Sequence of chain 1.A:
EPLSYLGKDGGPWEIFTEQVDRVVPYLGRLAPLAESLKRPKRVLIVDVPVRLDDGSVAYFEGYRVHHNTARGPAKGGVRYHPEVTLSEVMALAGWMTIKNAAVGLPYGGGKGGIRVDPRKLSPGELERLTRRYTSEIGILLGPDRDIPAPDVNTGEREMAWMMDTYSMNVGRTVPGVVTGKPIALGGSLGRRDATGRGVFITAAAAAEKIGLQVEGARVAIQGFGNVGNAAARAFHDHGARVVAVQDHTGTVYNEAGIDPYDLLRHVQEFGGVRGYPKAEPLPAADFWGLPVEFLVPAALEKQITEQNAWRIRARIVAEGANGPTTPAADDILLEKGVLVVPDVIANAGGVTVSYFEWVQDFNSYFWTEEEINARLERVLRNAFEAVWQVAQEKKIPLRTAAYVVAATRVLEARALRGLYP

The small molecule below binds the protein below.
Small molecule (SMILES): N[C@@H](CCC(=O)O)C(=O)O

Sequence of chain 1.B:
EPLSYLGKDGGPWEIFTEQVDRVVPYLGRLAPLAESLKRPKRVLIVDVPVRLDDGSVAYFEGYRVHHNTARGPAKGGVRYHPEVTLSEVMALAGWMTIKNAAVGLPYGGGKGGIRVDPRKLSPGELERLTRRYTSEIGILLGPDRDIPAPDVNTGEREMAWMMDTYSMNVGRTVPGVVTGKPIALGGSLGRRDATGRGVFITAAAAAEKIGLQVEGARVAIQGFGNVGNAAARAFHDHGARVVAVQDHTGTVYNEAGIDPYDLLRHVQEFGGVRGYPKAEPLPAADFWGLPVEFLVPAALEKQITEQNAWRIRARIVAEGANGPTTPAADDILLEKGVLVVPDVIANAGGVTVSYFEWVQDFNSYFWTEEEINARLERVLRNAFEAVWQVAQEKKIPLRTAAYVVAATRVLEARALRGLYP

Sequence of chain 1.D:
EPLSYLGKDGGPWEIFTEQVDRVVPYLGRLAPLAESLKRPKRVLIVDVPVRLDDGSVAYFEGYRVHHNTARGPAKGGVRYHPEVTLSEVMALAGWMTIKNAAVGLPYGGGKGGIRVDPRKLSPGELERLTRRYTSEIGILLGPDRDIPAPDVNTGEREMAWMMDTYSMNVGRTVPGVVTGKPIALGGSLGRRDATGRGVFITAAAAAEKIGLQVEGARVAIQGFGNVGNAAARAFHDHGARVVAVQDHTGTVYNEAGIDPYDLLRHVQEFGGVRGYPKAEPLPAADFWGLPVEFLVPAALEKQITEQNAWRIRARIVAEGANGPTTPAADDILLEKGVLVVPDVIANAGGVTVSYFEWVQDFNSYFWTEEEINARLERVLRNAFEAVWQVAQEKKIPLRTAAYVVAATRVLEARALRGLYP

Binding-site contacts:
Ligand atom N contacts residue ASP183 of chain 1.D at 2.9 Å (salt-bridge).
Ligand atom OE1 contacts residue ALA89 of chain 1.B at 3.3 Å (h-bond).
Ligand atom CA contacts residue ASP183 of chain 1.D at 3.6 Å.
Ligand atom CA contacts residue MET187 of chain 1.D at 3.7 Å (hydrophobic).
Ligand atom CB contacts residue ARG436 of chain 1.B at 4.1 Å.
Ligand atom OE1 contacts residue THR88 of chain 1.B at 3.0 Å.
Ligand atom CB contacts residue ASP183 of chain 1.D at 3.9 Å.
Ligand atom OE2 contacts residue ARG433 of chain 1.B at 4.1 Å.
Ligand atom CA contacts residue TYR439 of chain 1.B at 3.6 Å (hydrophobic).
Ligand atom CA contacts residue GLY437 of chain 1.B at 3.5 Å.
Ligand atom CG contacts residue ASP183 of chain 1.D at 4.2 Å.
Ligand atom C contacts residue GLY437 of chain 1.B at 3.8 Å.
Ligand atom OXT contacts residue TYR439 of chain 1.B at 3.0 Å (h-bond).
Ligand atom CB contacts residue GLY437 of chain 1.B at 3.3 Å.
Ligand atom OE2 contacts residue ALA89 of chain 1.B at 4.2 Å.
Ligand atom N contacts residue LEU438 of chain 1.B at 4.4 Å.
Ligand atom CD contacts residue ALA89 of chain 1.B at 3.8 Å (hydrophobic).
Ligand atom CD contacts residue THR88 of chain 1.B at 4.3 Å.
Ligand atom O contacts residue TYR439 of chain 1.B at 4.4 Å.
Ligand atom C contacts residue ARG151 of chain 1.A at 3.2 Å.
Ligand atom O contacts residue ARG151 of chain 1.A at 2.6 Å (salt-bridge).
Ligand atom OXT contacts residue GLY437 of chain 1.B at 3.5 Å (h-bond).
Ligand atom C contacts residue TYR439 of chain 1.B at 3.5 Å (hydrophobic).
Ligand atom CB contacts residue ARG433 of chain 1.B at 4.1 Å.
Ligand atom C contacts residue MET187 of chain 1.D at 4.4 Å (hydrophobic).
Ligand atom N contacts residue TYR439 of chain 1.B at 2.8 Å (h-bond).
Ligand atom OE1 contacts residue ARG436 of chain 1.B at 4.2 Å.
Ligand atom N contacts residue MET187 of chain 1.D at 3.8 Å.
Ligand atom CG contacts residue ARG436 of chain 1.B at 3.6 Å.
Ligand atom N contacts residue GLY437 of chain 1.B at 2.9 Å (h-bond).
Ligand atom OXT contacts residue ARG151 of chain 1.A at 3.0 Å (salt-bridge).
Ligand atom CG contacts residue ALA89 of chain 1.B at 4.1 Å (hydrophobic).
Ligand atom CA contacts residue ARG151 of chain 1.A at 4.5 Å.
Ligand atom OXT contacts residue LEU438 of chain 1.B at 3.5 Å.